Sequence of chain 1.B:
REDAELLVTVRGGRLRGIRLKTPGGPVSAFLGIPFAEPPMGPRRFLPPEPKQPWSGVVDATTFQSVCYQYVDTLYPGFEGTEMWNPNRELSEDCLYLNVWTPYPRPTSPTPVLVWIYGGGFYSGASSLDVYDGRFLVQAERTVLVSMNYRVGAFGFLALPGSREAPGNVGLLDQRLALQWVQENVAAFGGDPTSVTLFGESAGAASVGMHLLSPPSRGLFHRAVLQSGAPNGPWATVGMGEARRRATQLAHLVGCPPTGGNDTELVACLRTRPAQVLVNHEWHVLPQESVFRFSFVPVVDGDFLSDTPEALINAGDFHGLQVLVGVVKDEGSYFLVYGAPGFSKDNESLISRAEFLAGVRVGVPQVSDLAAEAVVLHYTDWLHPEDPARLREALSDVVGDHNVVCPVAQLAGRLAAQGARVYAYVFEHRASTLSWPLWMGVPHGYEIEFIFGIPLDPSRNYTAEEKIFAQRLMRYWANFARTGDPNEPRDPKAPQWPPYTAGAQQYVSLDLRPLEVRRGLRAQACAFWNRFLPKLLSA

Binding-site contacts:
Ligand atom C5 contacts residue ASN264 of chain 1.B at 3.5 Å.
Ligand atom N2 contacts residue THR266 of chain 1.B at 4.4 Å.
Ligand atom C1 contacts residue ASN264 of chain 1.B at 1.4 Å.
Ligand atom O3 contacts residue ASN264 of chain 1.B at 4.3 Å.
Ligand atom C6 contacts residue THR266 of chain 1.B at 4.5 Å.
Ligand atom C2 contacts residue ASN264 of chain 1.B at 2.5 Å.
Ligand atom C5 contacts residue THR266 of chain 1.B at 4.3 Å.
Ligand atom O5 contacts residue ASN264 of chain 1.B at 2.3 Å (h-bond).
Ligand atom O5 contacts residue THR266 of chain 1.B at 4.4 Å.
Ligand atom N2 contacts residue ASN264 of chain 1.B at 3.4 Å (h-bond).
Ligand atom C1 contacts residue THR266 of chain 1.B at 4.0 Å.
Ligand atom C3 contacts residue ASN264 of chain 1.B at 3.8 Å.
Ligand atom C4 contacts residue ASN264 of chain 1.B at 4.2 Å.
Ligand atom C7 contacts residue ASN264 of chain 1.B at 4.2 Å.
Ligand atom O7 contacts residue ASN264 of chain 1.B at 4.4 Å.

The protein below binds the small molecule below.
Small molecule (SMILES): CC(=O)N[C@@H]1[C@@H](O)[C@H](O)[C@@H](CO)O[C@H]1O